A protein and the small-molecule ligand that binds it are described below.
Small molecule (SMILES): CC(C)C[C@H](NC(=O)[C@@H](N)CS)C(=O)N[C@@H](COP(=O)(O)O)C(=O)N[C@@H](CC(=O)O)C(=O)N[C@H](C=O)CC1=NC=NC1

Binding-site contacts:
Ligand atom CA contacts residue ASN180 of chain 1.A at 3.6 Å.
Ligand atom CD2 contacts residue LEU227 of chain 1.A at 3.7 Å (hydrophobic).
Ligand atom P contacts residue ARG61 of chain 1.A at 3.7 Å.
Ligand atom O contacts residue LEU179 of chain 1.A at 3.7 Å.
Ligand atom N contacts residue LEU234 of chain 1.A at 3.2 Å.
Ligand atom SG contacts residue TRP235 of chain 1.A at 2.9 Å (h-bond).
Ligand atom SG contacts residue GLU187 of chain 1.A at 3.8 Å.
Ligand atom CG contacts residue GLY176 of chain 1.A at 3.6 Å.
Ligand atom O3P contacts residue ARG134 of chain 1.A at 2.8 Å (salt-bridge).
Ligand atom CB contacts residue ASN180 of chain 1.A at 3.3 Å.
Ligand atom O2P contacts residue LYS54 of chain 1.A at 3.2 Å (salt-bridge).
Ligand atom CG contacts residue LEU227 of chain 1.A at 3.7 Å (hydrophobic).
Ligand atom O contacts residue ASN231 of chain 1.A at 2.9 Å (h-bond).
Ligand atom O contacts residue VAL183 of chain 1.A at 3.3 Å.
Ligand atom CD1 contacts residue LEU227 of chain 1.A at 3.2 Å (hydrophobic).
Ligand atom O3P contacts residue TYR135 of chain 1.A at 2.6 Å (h-bond).
Ligand atom O1P contacts residue ARG134 of chain 1.A at 2.9 Å (salt-bridge).
Ligand atom C contacts residue ASN231 of chain 1.A at 3.7 Å.
Ligand atom C contacts residue LEU179 of chain 1.A at 3.6 Å (hydrophobic).
Ligand atom C contacts residue ASN180 of chain 1.A at 3.5 Å.
Ligand atom CD1 contacts residue LEU179 of chain 1.A at 3.7 Å (hydrophobic).
Ligand atom CA contacts residue ASN231 of chain 1.A at 3.6 Å.
Ligand atom SG contacts residue TYR186 of chain 1.A at 3.6 Å.
Ligand atom C contacts residue LYS54 of chain 1.A at 3.5 Å.
Ligand atom CD2 contacts residue ASP230 of chain 1.A at 3.4 Å.
Ligand atom N contacts residue ASN231 of chain 1.A at 2.9 Å (h-bond).
Ligand atom CD2 contacts residue ASN231 of chain 1.A at 3.7 Å.
Ligand atom CB contacts residue GLU187 of chain 1.A at 3.0 Å.
Ligand atom O2P contacts residue ARG61 of chain 1.A at 2.8 Å (salt-bridge).
Ligand atom CA contacts residue ASN180 of chain 1.A at 3.4 Å.
Ligand atom CA contacts residue LEU179 of chain 1.A at 3.5 Å (hydrophobic).
Ligand atom CB contacts residue ASN180 of chain 1.A at 3.3 Å.
Ligand atom O1P contacts residue ARG61 of chain 1.A at 3.0 Å (salt-bridge).
Ligand atom N contacts residue LEU179 of chain 1.A at 3.4 Å.
Ligand atom N contacts residue ASN180 of chain 1.A at 2.7 Å (h-bond).
Ligand atom OD2 contacts residue GLY176 of chain 1.A at 3.4 Å.
Ligand atom CG contacts residue ASN231 of chain 1.A at 3.0 Å.
Ligand atom OD2 contacts residue LYS127 of chain 1.A at 3.7 Å.
Ligand atom O contacts residue LYS54 of chain 1.A at 3.1 Å.
Ligand atom CD1 contacts residue ASN231 of chain 1.A at 3.5 Å.

Sequence of chain 1.A:
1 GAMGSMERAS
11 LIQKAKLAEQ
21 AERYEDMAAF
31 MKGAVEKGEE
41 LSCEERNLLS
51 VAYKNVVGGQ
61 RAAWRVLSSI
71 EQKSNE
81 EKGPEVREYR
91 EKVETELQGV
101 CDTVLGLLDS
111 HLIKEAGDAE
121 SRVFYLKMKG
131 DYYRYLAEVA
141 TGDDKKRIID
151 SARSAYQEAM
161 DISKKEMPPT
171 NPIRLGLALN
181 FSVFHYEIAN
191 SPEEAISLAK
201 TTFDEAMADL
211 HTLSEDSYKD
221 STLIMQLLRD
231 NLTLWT